Binding-site contacts:
Ligand atom C2 contacts residue ASN333 of chain 1.A at 2.5 Å.
Ligand atom C8 contacts residue GLN582 of chain 1.A at 3.2 Å.
Ligand atom C8 contacts residue PRO581 of chain 1.A at 3.7 Å (hydrophobic).
Ligand atom C7 contacts residue ASN333 of chain 1.A at 2.9 Å.
Ligand atom O3 contacts residue GLN582 of chain 1.A at 4.3 Å.
Ligand atom C5 contacts residue ASN333 of chain 1.A at 3.7 Å.
Ligand atom C4 contacts residue ASN333 of chain 1.A at 4.3 Å.
Ligand atom O5 contacts residue ASN333 of chain 1.A at 2.4 Å (h-bond).
Ligand atom N2 contacts residue ASN333 of chain 1.A at 2.5 Å (h-bond).
Ligand atom C3 contacts residue ASN333 of chain 1.A at 3.9 Å.
Ligand atom N2 contacts residue GLN582 of chain 1.A at 3.3 Å (h-bond).
Ligand atom C1 contacts residue ASN333 of chain 1.A at 1.5 Å.
Ligand atom O7 contacts residue ASN333 of chain 1.A at 3.5 Å (h-bond).
Ligand atom C1 contacts residue GLN582 of chain 1.A at 4.3 Å.
Ligand atom C8 contacts residue ASN333 of chain 1.A at 3.5 Å.
Ligand atom C7 contacts residue GLN582 of chain 1.A at 3.5 Å.
Ligand atom C3 contacts residue GLN582 of chain 1.A at 4.2 Å.
Ligand atom O7 contacts residue GLN582 of chain 1.A at 4.4 Å.
Ligand atom C2 contacts residue GLN582 of chain 1.A at 4.3 Å.

Sequence of chain 1.A:
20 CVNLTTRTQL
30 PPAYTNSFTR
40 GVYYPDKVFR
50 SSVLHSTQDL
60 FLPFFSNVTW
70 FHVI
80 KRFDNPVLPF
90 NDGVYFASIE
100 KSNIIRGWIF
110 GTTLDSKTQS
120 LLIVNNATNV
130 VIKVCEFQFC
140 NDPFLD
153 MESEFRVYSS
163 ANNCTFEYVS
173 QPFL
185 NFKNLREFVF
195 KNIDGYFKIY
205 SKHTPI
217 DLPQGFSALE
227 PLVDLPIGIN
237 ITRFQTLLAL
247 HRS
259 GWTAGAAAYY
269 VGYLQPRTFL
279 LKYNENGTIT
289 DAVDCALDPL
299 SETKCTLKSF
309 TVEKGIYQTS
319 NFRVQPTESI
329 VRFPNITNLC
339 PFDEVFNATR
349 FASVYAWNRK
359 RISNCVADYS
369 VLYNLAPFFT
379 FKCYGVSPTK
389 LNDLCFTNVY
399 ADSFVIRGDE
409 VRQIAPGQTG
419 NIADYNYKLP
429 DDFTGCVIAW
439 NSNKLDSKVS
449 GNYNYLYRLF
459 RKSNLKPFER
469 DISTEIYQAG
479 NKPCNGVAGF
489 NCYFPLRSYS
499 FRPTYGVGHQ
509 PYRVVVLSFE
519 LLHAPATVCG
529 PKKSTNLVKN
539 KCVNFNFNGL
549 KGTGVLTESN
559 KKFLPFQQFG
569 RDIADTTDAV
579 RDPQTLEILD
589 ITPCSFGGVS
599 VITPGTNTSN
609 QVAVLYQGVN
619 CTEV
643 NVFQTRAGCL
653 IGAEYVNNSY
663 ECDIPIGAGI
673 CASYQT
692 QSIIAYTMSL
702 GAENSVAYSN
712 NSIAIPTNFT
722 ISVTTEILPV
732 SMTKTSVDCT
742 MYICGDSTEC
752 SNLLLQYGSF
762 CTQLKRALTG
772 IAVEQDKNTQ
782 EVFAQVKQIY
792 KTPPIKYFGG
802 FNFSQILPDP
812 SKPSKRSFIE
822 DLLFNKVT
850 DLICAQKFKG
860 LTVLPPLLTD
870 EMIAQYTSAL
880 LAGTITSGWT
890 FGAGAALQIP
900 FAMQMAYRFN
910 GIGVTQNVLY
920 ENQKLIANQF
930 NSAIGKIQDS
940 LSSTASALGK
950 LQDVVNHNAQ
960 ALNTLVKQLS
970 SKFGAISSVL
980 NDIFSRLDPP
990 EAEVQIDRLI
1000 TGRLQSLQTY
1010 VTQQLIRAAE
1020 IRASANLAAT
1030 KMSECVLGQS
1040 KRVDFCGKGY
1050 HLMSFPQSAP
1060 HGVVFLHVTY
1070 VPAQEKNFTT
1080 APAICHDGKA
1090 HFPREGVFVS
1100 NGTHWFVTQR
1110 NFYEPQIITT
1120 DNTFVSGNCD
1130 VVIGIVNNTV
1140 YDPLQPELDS

This small molecule binds to this protein.
Small molecule (SMILES): CC(=O)N[C@H]1[C@H](O[C@H]2[C@H](O)[C@@H](NC(C)=O)CO[C@@H]2CO)O[C@H](CO)[C@@H](O)[C@@H]1O